Binding-site contacts:
Ligand atom C5 contacts residue ASN143 of chain 12.B at 3.0 Å.
Ligand atom C2 contacts residue ASN143 of chain 12.B at 2.5 Å.
Ligand atom C3 contacts residue ASN153 of chain 12.B at 3.3 Å.
Ligand atom N2 contacts residue ASN143 of chain 12.B at 3.4 Å (h-bond).
Ligand atom C7 contacts residue ASN143 of chain 12.B at 3.4 Å.
Ligand atom O7 contacts residue ASN153 of chain 12.B at 3.9 Å.
Ligand atom O4 contacts residue ARG142 of chain 12.B at 3.2 Å.
Ligand atom C1 contacts residue ASN143 of chain 12.B at 1.4 Å.
Ligand atom O7 contacts residue ASN143 of chain 12.B at 2.6 Å (h-bond).
Ligand atom N2 contacts residue ASN153 of chain 12.B at 4.1 Å.
Ligand atom C2 contacts residue ASN153 of chain 12.B at 3.8 Å.
Ligand atom O3 contacts residue ASN143 of chain 12.B at 4.3 Å.
Ligand atom C4 contacts residue ASN153 of chain 12.B at 3.8 Å.
Ligand atom O6 contacts residue ARG142 of chain 12.B at 4.4 Å.
Ligand atom O4 contacts residue ASN153 of chain 12.B at 3.9 Å.
Ligand atom C6 contacts residue ARG142 of chain 12.B at 3.5 Å.
Ligand atom O3 contacts residue ASN153 of chain 12.B at 2.0 Å (h-bond).
Ligand atom O5 contacts residue ASN143 of chain 12.B at 2.4 Å (h-bond).
Ligand atom C5 contacts residue ARG142 of chain 12.B at 4.3 Å.
Ligand atom O3 contacts residue GLY154 of chain 12.B at 4.2 Å.
Ligand atom C4 contacts residue ASN143 of chain 12.B at 3.4 Å.
Ligand atom C7 contacts residue ASN153 of chain 12.B at 4.1 Å.
Ligand atom C4 contacts residue ARG142 of chain 12.B at 3.9 Å.
Ligand atom C3 contacts residue ASN143 of chain 12.B at 3.5 Å.
Ligand atom O6 contacts residue ASN143 of chain 12.B at 2.9 Å (h-bond).
Ligand atom C6 contacts residue ASN143 of chain 12.B at 3.0 Å.

Sequence of chain 12.B:
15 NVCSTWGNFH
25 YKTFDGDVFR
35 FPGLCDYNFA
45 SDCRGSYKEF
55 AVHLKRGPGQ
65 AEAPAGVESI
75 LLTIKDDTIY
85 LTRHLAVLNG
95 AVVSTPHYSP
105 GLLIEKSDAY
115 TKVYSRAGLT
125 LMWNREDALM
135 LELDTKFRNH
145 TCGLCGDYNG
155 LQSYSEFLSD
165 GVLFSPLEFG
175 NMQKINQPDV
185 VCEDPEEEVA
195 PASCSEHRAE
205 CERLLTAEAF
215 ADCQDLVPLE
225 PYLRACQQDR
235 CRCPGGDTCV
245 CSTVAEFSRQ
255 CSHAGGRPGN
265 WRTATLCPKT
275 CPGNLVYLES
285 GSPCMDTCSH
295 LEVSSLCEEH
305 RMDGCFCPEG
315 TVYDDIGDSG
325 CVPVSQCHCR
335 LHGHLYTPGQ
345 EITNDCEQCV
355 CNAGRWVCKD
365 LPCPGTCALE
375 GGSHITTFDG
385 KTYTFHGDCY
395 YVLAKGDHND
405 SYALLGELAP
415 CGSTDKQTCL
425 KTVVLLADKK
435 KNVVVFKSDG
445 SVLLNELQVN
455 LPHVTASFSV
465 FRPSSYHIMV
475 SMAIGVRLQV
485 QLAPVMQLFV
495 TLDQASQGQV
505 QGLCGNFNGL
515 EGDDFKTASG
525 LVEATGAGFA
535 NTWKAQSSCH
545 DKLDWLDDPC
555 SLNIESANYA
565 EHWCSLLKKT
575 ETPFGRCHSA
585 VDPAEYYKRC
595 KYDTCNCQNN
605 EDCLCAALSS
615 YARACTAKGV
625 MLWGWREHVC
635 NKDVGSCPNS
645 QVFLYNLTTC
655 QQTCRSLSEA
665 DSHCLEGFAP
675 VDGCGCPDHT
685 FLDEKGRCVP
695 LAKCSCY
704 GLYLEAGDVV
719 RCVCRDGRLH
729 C

This small molecule binds to this protein.
Small molecule (SMILES): CC(=O)N[C@@H]1[C@@H](O)[C@H](O)[C@@H](CO)O[C@H]1O